Binding-site contacts:
Ligand atom CB contacts residue PRO114 of chain 1.A at 4.3 Å (hydrophobic).
Ligand atom O contacts residue ARG78 of chain 1.A at 2.9 Å (salt-bridge).
Ligand atom C contacts residue THR110 of chain 1.A at 3.7 Å.
Ligand atom O contacts residue THR110 of chain 1.A at 2.8 Å (h-bond).
Ligand atom C contacts residue THR110 of chain 1.A at 4.0 Å.
Ligand atom O contacts residue TYR82 of chain 1.A at 3.3 Å.
Ligand atom CB contacts residue ASP112 of chain 1.A at 3.9 Å.
Ligand atom CA contacts residue THR110 of chain 1.A at 3.1 Å.
Ligand atom C contacts residue ILE109 of chain 1.A at 4.0 Å (hydrophobic).
Ligand atom O contacts residue ASP112 of chain 1.A at 2.7 Å (salt-bridge).
Ligand atom O contacts residue THR110 of chain 1.A at 3.6 Å.
Ligand atom C contacts residue TYR82 of chain 1.A at 4.1 Å (hydrophobic).
Ligand atom O contacts residue ILE109 of chain 1.A at 3.3 Å.
Ligand atom C contacts residue PHE83 of chain 1.A at 3.3 Å (hydrophobic).
Ligand atom CA contacts residue CYS81 of chain 1.A at 4.2 Å (hydrophobic).
Ligand atom CA contacts residue PHE83 of chain 1.A at 3.5 Å (hydrophobic).
Ligand atom N contacts residue PHE83 of chain 1.A at 3.3 Å.
Ligand atom C contacts residue THR110 of chain 1.A at 4.4 Å.
Ligand atom CB contacts residue ILE109 of chain 1.A at 3.7 Å (hydrophobic).
Ligand atom OXT contacts residue PHE83 of chain 1.A at 3.9 Å.
Ligand atom CB contacts residue ARG78 of chain 1.A at 4.3 Å.
Ligand atom OXT contacts residue ARG78 of chain 1.A at 3.0 Å (salt-bridge).
Ligand atom CG1 contacts residue THR110 of chain 1.A at 3.8 Å.
Ligand atom N contacts residue ILE109 of chain 1.A at 4.1 Å.
Ligand atom CB contacts residue CYS81 of chain 1.A at 3.6 Å (hydrophobic).
Ligand atom CA contacts residue ILE109 of chain 1.A at 4.4 Å (hydrophobic).
Ligand atom O contacts residue PHE83 of chain 1.A at 2.9 Å (h-bond).
Ligand atom CB contacts residue THR110 of chain 1.A at 3.3 Å.
Ligand atom CA contacts residue THR110 of chain 1.A at 4.4 Å.
Ligand atom O contacts residue MET111 of chain 1.A at 3.5 Å.
Ligand atom CG2 contacts residue ASP112 of chain 1.A at 3.7 Å.
Ligand atom N contacts residue ASP112 of chain 1.A at 4.2 Å.
Ligand atom CB contacts residue TYR82 of chain 1.A at 3.9 Å (hydrophobic).
Ligand atom C contacts residue ASP112 of chain 1.A at 3.7 Å.
Ligand atom CB contacts residue ASP112 of chain 1.A at 4.1 Å.
Ligand atom N contacts residue THR110 of chain 1.A at 4.3 Å.
Ligand atom N contacts residue LEU108 of chain 1.A at 4.3 Å.
Ligand atom C contacts residue ARG78 of chain 1.A at 3.6 Å.
Ligand atom N contacts residue THR110 of chain 1.A at 3.2 Å (h-bond).
Ligand atom CA contacts residue ASP112 of chain 1.A at 3.6 Å.

This protein binds this small molecule.
Small molecule (SMILES): CC(C)[C@H](NC(=O)[C@H](C)N)C(=O)N[C@@H](C)C(=O)N[C@@H](C)C(=O)N[C@@H](C)C(=O)O

Sequence of chain 1.A:
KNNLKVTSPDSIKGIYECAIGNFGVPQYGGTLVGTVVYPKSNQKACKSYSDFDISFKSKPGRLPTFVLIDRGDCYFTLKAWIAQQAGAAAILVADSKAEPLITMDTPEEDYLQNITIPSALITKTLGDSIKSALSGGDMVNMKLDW